Sequence of chain 1.D:
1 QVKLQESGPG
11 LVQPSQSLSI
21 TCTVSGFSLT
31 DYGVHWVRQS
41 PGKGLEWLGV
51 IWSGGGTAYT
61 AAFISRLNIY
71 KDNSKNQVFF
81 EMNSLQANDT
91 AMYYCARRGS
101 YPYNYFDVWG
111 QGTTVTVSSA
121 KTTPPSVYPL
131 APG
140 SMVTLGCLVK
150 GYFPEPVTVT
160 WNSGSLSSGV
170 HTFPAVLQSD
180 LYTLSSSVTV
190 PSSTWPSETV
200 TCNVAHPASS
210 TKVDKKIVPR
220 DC

Binding-site contacts:
Ligand atom C8 contacts residue LYS43 of chain 1.D at 4.1 Å.
Ligand atom C5 contacts residue ASN88 of chain 1.D at 3.8 Å.
Ligand atom C2 contacts residue ASN88 of chain 1.D at 2.5 Å.
Ligand atom C7 contacts residue ASN88 of chain 1.D at 3.1 Å.
Ligand atom C8 contacts residue ASN88 of chain 1.D at 3.9 Å.
Ligand atom C4 contacts residue ASN88 of chain 1.D at 4.3 Å.
Ligand atom N2 contacts residue ASN88 of chain 1.D at 2.8 Å (h-bond).
Ligand atom C7 contacts residue LYS43 of chain 1.D at 4.4 Å.
Ligand atom O5 contacts residue ASN88 of chain 1.D at 2.5 Å (h-bond).
Ligand atom C1 contacts residue ASN88 of chain 1.D at 1.5 Å.
Ligand atom O7 contacts residue LYS43 of chain 1.D at 3.8 Å.
Ligand atom C3 contacts residue ASN88 of chain 1.D at 3.8 Å.
Ligand atom O7 contacts residue ASN88 of chain 1.D at 3.2 Å (h-bond).
Ligand atom C8 contacts residue ARG38 of chain 1.D at 3.9 Å.

This small molecule binds to this protein.
Small molecule (SMILES): CC(=O)N[C@@H]1[C@@H](O)[C@H](O)[C@@H](CO)O[C@H]1O